Sequence of chain 1.C:
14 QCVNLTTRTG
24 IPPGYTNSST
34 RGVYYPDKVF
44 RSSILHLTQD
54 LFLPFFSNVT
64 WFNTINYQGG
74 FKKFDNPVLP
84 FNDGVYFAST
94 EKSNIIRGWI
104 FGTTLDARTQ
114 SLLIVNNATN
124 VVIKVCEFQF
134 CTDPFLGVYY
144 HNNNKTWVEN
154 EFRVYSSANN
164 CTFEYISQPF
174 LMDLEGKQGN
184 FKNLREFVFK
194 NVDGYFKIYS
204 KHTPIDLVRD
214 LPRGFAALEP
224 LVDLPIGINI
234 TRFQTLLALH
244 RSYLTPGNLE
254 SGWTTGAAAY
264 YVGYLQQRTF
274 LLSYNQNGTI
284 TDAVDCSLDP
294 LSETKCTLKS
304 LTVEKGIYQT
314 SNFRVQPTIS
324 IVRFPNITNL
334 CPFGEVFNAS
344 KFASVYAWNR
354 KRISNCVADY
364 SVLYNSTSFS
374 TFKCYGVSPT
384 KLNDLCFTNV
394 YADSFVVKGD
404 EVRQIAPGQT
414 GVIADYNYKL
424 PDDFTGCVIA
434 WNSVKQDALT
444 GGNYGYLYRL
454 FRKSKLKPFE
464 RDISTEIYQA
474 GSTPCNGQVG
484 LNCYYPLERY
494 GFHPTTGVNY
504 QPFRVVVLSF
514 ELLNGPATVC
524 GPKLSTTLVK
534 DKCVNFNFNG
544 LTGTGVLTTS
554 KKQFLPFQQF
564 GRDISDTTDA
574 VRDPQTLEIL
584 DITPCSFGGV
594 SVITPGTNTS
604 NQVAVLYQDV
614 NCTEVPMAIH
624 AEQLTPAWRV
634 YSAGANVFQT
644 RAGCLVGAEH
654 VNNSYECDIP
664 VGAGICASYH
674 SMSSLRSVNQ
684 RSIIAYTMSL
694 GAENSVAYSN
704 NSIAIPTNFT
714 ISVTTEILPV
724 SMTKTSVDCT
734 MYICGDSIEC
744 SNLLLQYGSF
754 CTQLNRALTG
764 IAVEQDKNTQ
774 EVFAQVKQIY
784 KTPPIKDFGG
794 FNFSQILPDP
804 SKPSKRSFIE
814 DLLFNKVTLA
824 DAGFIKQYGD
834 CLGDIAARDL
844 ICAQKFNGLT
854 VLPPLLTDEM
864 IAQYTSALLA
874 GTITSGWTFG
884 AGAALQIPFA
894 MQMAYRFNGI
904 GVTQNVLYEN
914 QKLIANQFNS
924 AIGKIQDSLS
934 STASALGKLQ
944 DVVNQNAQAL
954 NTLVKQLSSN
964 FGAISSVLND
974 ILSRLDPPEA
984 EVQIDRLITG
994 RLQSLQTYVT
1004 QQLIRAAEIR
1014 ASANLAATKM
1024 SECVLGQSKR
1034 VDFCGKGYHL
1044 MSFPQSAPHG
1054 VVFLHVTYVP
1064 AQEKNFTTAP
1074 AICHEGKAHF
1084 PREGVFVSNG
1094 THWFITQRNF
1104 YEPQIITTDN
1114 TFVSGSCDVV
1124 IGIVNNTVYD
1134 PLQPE

Binding-site contacts:
Ligand atom C3 contacts residue ASN614 of chain 1.C at 3.8 Å.
Ligand atom O7 contacts residue GLN830 of chain 1.A at 3.4 Å (h-bond).
Ligand atom C5 contacts residue ASN614 of chain 1.C at 3.7 Å.
Ligand atom C2 contacts residue ASN614 of chain 1.C at 2.5 Å.
Ligand atom C7 contacts residue ASN614 of chain 1.C at 3.3 Å.
Ligand atom C7 contacts residue GLN830 of chain 1.A at 4.3 Å.
Ligand atom O6 contacts residue THR643 of chain 1.C at 2.9 Å (h-bond).
Ligand atom O7 contacts residue ASN614 of chain 1.C at 3.1 Å (h-bond).
Ligand atom C6 contacts residue GLN642 of chain 1.C at 3.8 Å.
Ligand atom C1 contacts residue GLN642 of chain 1.C at 4.3 Å.
Ligand atom C1 contacts residue ASN614 of chain 1.C at 1.4 Å.
Ligand atom N2 contacts residue ASN614 of chain 1.C at 3.0 Å (h-bond).
Ligand atom O6 contacts residue ARG644 of chain 1.C at 3.7 Å.
Ligand atom C8 contacts residue ASN614 of chain 1.C at 4.5 Å.
Ligand atom C8 contacts residue GLN830 of chain 1.A at 4.4 Å.
Ligand atom O6 contacts residue GLN642 of chain 1.C at 3.1 Å (h-bond).
Ligand atom C6 contacts residue THR643 of chain 1.C at 4.1 Å.
Ligand atom O5 contacts residue ASN614 of chain 1.C at 2.4 Å (h-bond).
Ligand atom C5 contacts residue GLN642 of chain 1.C at 4.1 Å.
Ligand atom C4 contacts residue ASN614 of chain 1.C at 4.2 Å.
Ligand atom O5 contacts residue GLN642 of chain 1.C at 3.3 Å (h-bond).

A protein and the small-molecule ligand that binds it are described below.
Small molecule (SMILES): CC(=O)N[C@@H]1[C@@H](O)[C@H](O)[C@@H](CO)O[C@H]1O

Sequence of chain 1.A:
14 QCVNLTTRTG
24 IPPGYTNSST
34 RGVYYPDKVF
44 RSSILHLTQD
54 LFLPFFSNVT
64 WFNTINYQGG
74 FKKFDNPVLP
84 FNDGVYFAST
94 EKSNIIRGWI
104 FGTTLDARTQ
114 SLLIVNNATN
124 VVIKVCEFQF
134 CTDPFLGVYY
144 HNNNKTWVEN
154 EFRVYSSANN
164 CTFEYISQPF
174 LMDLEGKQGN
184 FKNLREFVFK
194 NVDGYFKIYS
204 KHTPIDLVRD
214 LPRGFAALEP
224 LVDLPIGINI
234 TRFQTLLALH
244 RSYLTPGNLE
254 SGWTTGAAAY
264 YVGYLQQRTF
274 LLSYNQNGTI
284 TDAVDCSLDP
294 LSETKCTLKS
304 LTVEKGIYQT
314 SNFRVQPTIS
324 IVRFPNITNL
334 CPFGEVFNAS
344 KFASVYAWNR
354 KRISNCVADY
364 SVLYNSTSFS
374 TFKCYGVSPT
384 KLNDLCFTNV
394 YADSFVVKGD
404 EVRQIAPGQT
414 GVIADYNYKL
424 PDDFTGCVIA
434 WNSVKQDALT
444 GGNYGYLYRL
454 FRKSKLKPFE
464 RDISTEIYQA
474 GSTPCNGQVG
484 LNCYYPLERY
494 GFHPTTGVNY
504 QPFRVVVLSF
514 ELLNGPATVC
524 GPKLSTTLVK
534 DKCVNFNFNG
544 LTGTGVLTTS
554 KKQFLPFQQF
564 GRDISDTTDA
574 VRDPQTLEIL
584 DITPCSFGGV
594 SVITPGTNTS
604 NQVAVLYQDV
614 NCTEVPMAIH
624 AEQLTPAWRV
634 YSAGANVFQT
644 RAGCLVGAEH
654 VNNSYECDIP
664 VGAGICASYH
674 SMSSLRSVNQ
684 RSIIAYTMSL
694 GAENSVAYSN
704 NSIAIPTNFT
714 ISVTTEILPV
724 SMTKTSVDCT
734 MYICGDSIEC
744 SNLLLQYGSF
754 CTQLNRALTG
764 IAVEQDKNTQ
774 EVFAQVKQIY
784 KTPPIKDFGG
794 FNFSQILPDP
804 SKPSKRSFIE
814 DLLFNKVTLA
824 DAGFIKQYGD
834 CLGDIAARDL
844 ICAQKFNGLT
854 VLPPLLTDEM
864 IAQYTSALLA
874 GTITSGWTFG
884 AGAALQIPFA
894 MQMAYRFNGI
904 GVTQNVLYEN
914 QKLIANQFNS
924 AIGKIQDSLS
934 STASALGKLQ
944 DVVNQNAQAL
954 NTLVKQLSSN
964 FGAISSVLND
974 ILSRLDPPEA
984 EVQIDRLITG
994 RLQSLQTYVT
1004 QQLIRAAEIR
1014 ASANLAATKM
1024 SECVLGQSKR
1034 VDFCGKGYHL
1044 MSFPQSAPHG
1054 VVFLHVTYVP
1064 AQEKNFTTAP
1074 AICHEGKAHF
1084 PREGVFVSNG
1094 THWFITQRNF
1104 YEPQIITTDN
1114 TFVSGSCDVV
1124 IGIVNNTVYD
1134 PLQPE